A small-molecule ligand and the protein it binds are described below.
Small molecule (SMILES): CC(=O)N[C@H]1[C@H](O[C@H]2[C@H](O)[C@@H](NC(C)=O)CO[C@@H]2CO)O[C@H](CO)[C@@H](O[C@@H]2O[C@H](CO[C@H]3O[C@H](CO)[C@@H](O)[C@H](O)[C@@H]3O)[C@@H](O)[C@H](O)[C@@H]2O)[C@@H]1O

Binding-site contacts:
Ligand atom C1 contacts residue THR353 of chain 1.B at 3.5 Å.
Ligand atom O5 contacts residue THR353 of chain 1.B at 3.1 Å (h-bond).
Ligand atom C2 contacts residue ASN351 of chain 1.B at 2.5 Å.
Ligand atom O5 contacts residue ASN351 of chain 1.B at 2.3 Å (h-bond).
Ligand atom C7 contacts residue NAG1 of chain 1.BA at 4.3 Å.
Ligand atom C8 contacts residue NAG1 of chain 1.BA at 3.6 Å.
Ligand atom C6 contacts residue THR353 of chain 1.B at 3.8 Å.
Ligand atom O7 contacts residue ASN351 of chain 1.B at 3.1 Å (h-bond).
Ligand atom C7 contacts residue ASN351 of chain 1.B at 3.5 Å.
Ligand atom C8 contacts residue ASN351 of chain 1.B at 4.5 Å.
Ligand atom C5 contacts residue ASN351 of chain 1.B at 3.6 Å.
Ligand atom N2 contacts residue ASN351 of chain 1.B at 3.0 Å (h-bond).
Ligand atom C1 contacts residue ASN351 of chain 1.B at 1.4 Å.
Ligand atom O7 contacts residue THR353 of chain 1.B at 3.7 Å.
Ligand atom C4 contacts residue ASN351 of chain 1.B at 4.2 Å.
Ligand atom N2 contacts residue NAG1 of chain 1.BA at 4.5 Å.
Ligand atom C5 contacts residue THR353 of chain 1.B at 3.6 Å.
Ligand atom C6 contacts residue NAG1 of chain 1.BA at 3.9 Å.
Ligand atom C8 contacts residue MET338 of chain 1.B at 3.9 Å (hydrophobic).
Ligand atom C3 contacts residue ASN351 of chain 1.B at 3.8 Å.

Sequence of chain 1.B:
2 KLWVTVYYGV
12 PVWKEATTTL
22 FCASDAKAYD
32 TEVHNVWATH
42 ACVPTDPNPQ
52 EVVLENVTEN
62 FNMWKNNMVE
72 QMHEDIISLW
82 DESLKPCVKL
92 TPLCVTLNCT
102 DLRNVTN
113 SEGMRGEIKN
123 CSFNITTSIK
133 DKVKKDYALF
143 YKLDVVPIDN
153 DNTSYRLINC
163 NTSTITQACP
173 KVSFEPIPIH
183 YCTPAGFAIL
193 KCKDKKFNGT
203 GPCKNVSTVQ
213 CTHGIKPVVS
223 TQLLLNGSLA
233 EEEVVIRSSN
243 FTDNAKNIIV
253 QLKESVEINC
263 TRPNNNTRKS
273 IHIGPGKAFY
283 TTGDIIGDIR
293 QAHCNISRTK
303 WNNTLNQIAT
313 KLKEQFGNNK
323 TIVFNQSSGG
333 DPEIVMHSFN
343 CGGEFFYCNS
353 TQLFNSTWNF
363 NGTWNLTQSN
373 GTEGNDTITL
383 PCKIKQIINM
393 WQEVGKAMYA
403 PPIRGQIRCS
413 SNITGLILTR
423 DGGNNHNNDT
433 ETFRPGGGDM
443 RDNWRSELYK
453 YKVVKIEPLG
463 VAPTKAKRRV